Sequence of chain 1.B:
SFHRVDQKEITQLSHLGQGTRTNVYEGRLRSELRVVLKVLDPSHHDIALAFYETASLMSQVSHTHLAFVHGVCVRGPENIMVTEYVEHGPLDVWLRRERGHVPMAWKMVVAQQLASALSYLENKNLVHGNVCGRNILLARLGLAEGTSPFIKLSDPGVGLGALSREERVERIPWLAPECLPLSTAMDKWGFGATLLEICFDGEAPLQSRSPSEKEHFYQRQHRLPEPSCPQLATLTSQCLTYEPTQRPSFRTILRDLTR

Binding-site contacts:
Ligand atom O1 contacts residue LEU189 of chain 1.B at 3.8 Å.
Ligand atom C1 contacts residue VAL88 of chain 1.B at 3.7 Å (hydrophobic).
Ligand atom N1 contacts residue GLU136 of chain 1.B at 3.4 Å (salt-bridge).
Ligand atom C2 contacts residue VAL138 of chain 1.B at 3.5 Å (hydrophobic).
Ligand atom C6 contacts residue GLU136 of chain 1.B at 3.5 Å.
Ligand atom N5 contacts residue GLU136 of chain 1.B at 2.9 Å (salt-bridge).
Ligand atom N6 contacts residue GLY141 of chain 1.B at 3.7 Å.
Ligand atom C6 contacts residue LYS90 of chain 1.B at 3.6 Å.
Ligand atom C14 contacts residue GLY141 of chain 1.B at 3.6 Å.
Ligand atom O1 contacts residue LYS90 of chain 1.B at 2.7 Å (salt-bridge).
Ligand atom N1 contacts residue VAL88 of chain 1.B at 3.5 Å.
Ligand atom C7 contacts residue VAL51 of chain 1.B at 3.8 Å (hydrophobic).
Ligand atom N5 contacts residue THR135 of chain 1.B at 3.6 Å (h-bond).
Ligand atom O1 contacts residue SER206 of chain 1.B at 3.4 Å (h-bond).
Ligand atom C13 contacts residue VAL138 of chain 1.B at 3.6 Å (hydrophobic).
Ligand atom C18 contacts residue ASN187 of chain 1.B at 3.6 Å.
Ligand atom C6 contacts residue THR135 of chain 1.B at 3.4 Å.
Ligand atom C14 contacts residue VAL138 of chain 1.B at 3.5 Å (hydrophobic).
Ligand atom N2 contacts residue VAL138 of chain 1.B at 2.9 Å (h-bond).
Ligand atom C9 contacts residue LEU43 of chain 1.B at 3.6 Å (hydrophobic).
Ligand atom N2 contacts residue VAL88 of chain 1.B at 3.6 Å.
Ligand atom N2 contacts residue TYR137 of chain 1.B at 3.8 Å.
Ligand atom N3 contacts residue GLY141 of chain 1.B at 3.6 Å.
Ligand atom C18 contacts residue SER206 of chain 1.B at 3.8 Å.
Ligand atom O2 contacts residue VAL51 of chain 1.B at 3.8 Å.
Ligand atom C5 contacts residue LYS90 of chain 1.B at 3.7 Å.
Ligand atom C13 contacts residue GLY141 of chain 1.B at 3.4 Å.
Ligand atom C14 contacts residue GLU139 of chain 1.B at 3.5 Å.
Ligand atom O3 contacts residue ASN187 of chain 1.B at 3.7 Å.
Ligand atom C18 contacts residue ARG186 of chain 1.B at 3.6 Å.
Ligand atom C4 contacts residue LEU189 of chain 1.B at 3.5 Å (hydrophobic).
Ligand atom N3 contacts residue VAL138 of chain 1.B at 2.8 Å (h-bond).
Ligand atom C1 contacts residue LEU189 of chain 1.B at 3.8 Å (hydrophobic).
Ligand atom N1 contacts residue VAL138 of chain 1.B at 3.4 Å (h-bond).
Ligand atom C3 contacts residue LEU189 of chain 1.B at 3.7 Å (hydrophobic).
Ligand atom C6 contacts residue ALA119 of chain 1.B at 3.7 Å (hydrophobic).
Ligand atom C6 contacts residue SER206 of chain 1.B at 3.8 Å.
Ligand atom C5 contacts residue LEU189 of chain 1.B at 3.6 Å (hydrophobic).
Ligand atom N5 contacts residue LEU189 of chain 1.B at 3.7 Å.
Ligand atom O2 contacts residue LYS90 of chain 1.B at 3.0 Å (salt-bridge).

The small molecule below binds the protein below.
Small molecule (SMILES): CNC(=O)c1nnc(Nc2ccccn2)cc1Nc1ccccc1S(C)(=O)=O